Binding-site contacts:
Ligand atom C2 contacts residue ASN154 of chain 1.A at 2.5 Å.
Ligand atom C5 contacts residue THR160 of chain 1.A at 3.7 Å.
Ligand atom O5 contacts residue HIS158 of chain 1.A at 3.8 Å.
Ligand atom C7 contacts residue THR160 of chain 1.A at 3.4 Å.
Ligand atom O5 contacts residue ASN154 of chain 1.A at 2.4 Å (h-bond).
Ligand atom C6 contacts residue THR160 of chain 1.A at 3.7 Å.
Ligand atom C8 contacts residue VAL153 of chain 1.A at 4.4 Å (hydrophobic).
Ligand atom O7 contacts residue ASP161 of chain 1.A at 3.7 Å.
Ligand atom O5 contacts residue THR160 of chain 1.A at 3.2 Å.
Ligand atom C4 contacts residue ASN154 of chain 1.A at 4.3 Å.
Ligand atom C2 contacts residue THR160 of chain 1.A at 2.7 Å.
Ligand atom C5 contacts residue ASN154 of chain 1.A at 3.8 Å.
Ligand atom C7 contacts residue ASN154 of chain 1.A at 3.0 Å.
Ligand atom O7 contacts residue ASN154 of chain 1.A at 2.7 Å (h-bond).
Ligand atom O3 contacts residue THR160 of chain 1.A at 4.3 Å.
Ligand atom C8 contacts residue ILE152 of chain 1.A at 4.3 Å (hydrophobic).
Ligand atom C1 contacts residue THR160 of chain 1.A at 3.0 Å.
Ligand atom C3 contacts residue THR160 of chain 1.A at 3.9 Å.
Ligand atom C8 contacts residue ASN154 of chain 1.A at 4.1 Å.
Ligand atom C6 contacts residue HIS158 of chain 1.A at 4.0 Å.
Ligand atom C1 contacts residue ASN154 of chain 1.A at 1.6 Å.
Ligand atom N2 contacts residue ASN154 of chain 1.A at 3.0 Å (h-bond).
Ligand atom N2 contacts residue THR160 of chain 1.A at 3.5 Å.
Ligand atom C4 contacts residue THR160 of chain 1.A at 3.6 Å.
Ligand atom C3 contacts residue ASN154 of chain 1.A at 3.9 Å.
Ligand atom O6 contacts residue HIS158 of chain 1.A at 3.4 Å (h-bond).
Ligand atom O7 contacts residue THR160 of chain 1.A at 2.5 Å.

The protein below binds the small molecule below.
Small molecule (SMILES): CC(=O)N[C@@H]1[C@@H](O)[C@H](O)[C@@H](CO)O[C@H]1O

Sequence of chain 1.A:
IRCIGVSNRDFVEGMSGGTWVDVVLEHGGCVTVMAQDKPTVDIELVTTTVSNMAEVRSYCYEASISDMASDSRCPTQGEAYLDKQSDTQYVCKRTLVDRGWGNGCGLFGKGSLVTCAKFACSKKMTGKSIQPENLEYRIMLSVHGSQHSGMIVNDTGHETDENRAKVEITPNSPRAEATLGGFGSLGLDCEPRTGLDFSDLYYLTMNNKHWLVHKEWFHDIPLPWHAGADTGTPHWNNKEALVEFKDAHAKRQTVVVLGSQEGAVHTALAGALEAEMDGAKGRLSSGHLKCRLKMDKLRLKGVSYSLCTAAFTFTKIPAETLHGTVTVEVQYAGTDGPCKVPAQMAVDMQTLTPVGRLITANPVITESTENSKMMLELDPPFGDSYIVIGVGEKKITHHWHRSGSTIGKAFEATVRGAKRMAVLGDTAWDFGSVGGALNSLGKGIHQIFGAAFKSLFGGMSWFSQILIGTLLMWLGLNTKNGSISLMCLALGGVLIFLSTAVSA